Sequence of chain 1.A:
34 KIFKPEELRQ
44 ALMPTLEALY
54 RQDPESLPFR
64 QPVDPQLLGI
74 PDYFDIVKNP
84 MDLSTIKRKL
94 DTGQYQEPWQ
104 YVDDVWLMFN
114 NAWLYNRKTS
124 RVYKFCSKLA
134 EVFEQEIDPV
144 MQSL

This small molecule binds to this protein.
Small molecule (SMILES): CC(=O)N1CCc2c(c(N3CCCc4cc(-c5cnn(C)c5)ccc43)nn2[C@H]2CCOC2)C1

Binding-site contacts:
Ligand atom C6 contacts residue ILE73 of chain 1.A at 3.7 Å (hydrophobic).
Ligand atom N4 contacts residue VAL66 of chain 1.A at 3.7 Å.
Ligand atom C32 contacts residue ARG124 of chain 1.A at 3.7 Å.
Ligand atom C23 contacts residue PRO61 of chain 1.A at 3.7 Å (hydrophobic).
Ligand atom C8 contacts residue VAL125 of chain 1.A at 3.9 Å (hydrophobic).
Ligand atom C14 contacts residue LEU71 of chain 1.A at 3.9 Å (hydrophobic).
Ligand atom C17 contacts residue ARG124 of chain 1.A at 3.5 Å.
Ligand atom O3 contacts residue TYR76 of chain 1.A at 3.9 Å.
Ligand atom C24 contacts residue PRO61 of chain 1.A at 3.7 Å (hydrophobic).
Ligand atom C1 contacts residue PRO61 of chain 1.A at 3.5 Å (hydrophobic).
Ligand atom N18 contacts residue PRO61 of chain 1.A at 4.0 Å.
Ligand atom O3 contacts residue VAL125 of chain 1.A at 3.9 Å.
Ligand atom C25 contacts residue ARG124 of chain 1.A at 3.8 Å.
Ligand atom C6 contacts residue ASN119 of chain 1.A at 3.4 Å.
Ligand atom C33 contacts residue PRO57 of chain 1.A at 3.8 Å (hydrophobic).
Ligand atom C7 contacts residue LEU71 of chain 1.A at 4.0 Å (hydrophobic).
Ligand atom C21 contacts residue PRO61 of chain 1.A at 3.8 Å (hydrophobic).
Ligand atom C25 contacts residue PRO61 of chain 1.A at 3.6 Å (hydrophobic).
Ligand atom C5 contacts residue ASN119 of chain 1.A at 3.9 Å.
Ligand atom C2 contacts residue ASN119 of chain 1.A at 3.9 Å.
Ligand atom C19 contacts residue PRO61 of chain 1.A at 3.9 Å (hydrophobic).
Ligand atom C2 contacts residue VAL125 of chain 1.A at 3.6 Å (hydrophobic).
Ligand atom O16 contacts residue ARG124 of chain 1.A at 2.9 Å (salt-bridge).
Ligand atom O3 contacts residue ASN119 of chain 1.A at 3.0 Å (h-bond).
Ligand atom C34 contacts residue PRO61 of chain 1.A at 3.7 Å (hydrophobic).
Ligand atom C1 contacts residue PHE62 of chain 1.A at 3.6 Å (hydrophobic).
Ligand atom C7 contacts residue VAL125 of chain 1.A at 4.0 Å (hydrophobic).
Ligand atom C26 contacts residue PRO61 of chain 1.A at 3.8 Å (hydrophobic).
Ligand atom C1 contacts residue VAL125 of chain 1.A at 3.6 Å (hydrophobic).
Ligand atom N10 contacts residue LEU71 of chain 1.A at 4.0 Å.
Ligand atom C24 contacts residue VAL125 of chain 1.A at 3.9 Å (hydrophobic).
Ligand atom C22 contacts residue PRO61 of chain 1.A at 3.6 Å (hydrophobic).
Ligand atom N30 contacts residue LEU60 of chain 1.A at 3.6 Å.
Ligand atom C8 contacts residue LEU71 of chain 1.A at 3.7 Å (hydrophobic).
Ligand atom C2 contacts residue VAL66 of chain 1.A at 3.7 Å (hydrophobic).
Ligand atom C32 contacts residue PHE128 of chain 1.A at 3.7 Å (hydrophobic).
Ligand atom C5 contacts residue ILE73 of chain 1.A at 3.8 Å (hydrophobic).
Ligand atom C21 contacts residue LEU60 of chain 1.A at 3.6 Å (hydrophobic).
Ligand atom C9 contacts residue LEU71 of chain 1.A at 3.9 Å (hydrophobic).
Ligand atom C29 contacts residue LEU60 of chain 1.A at 3.6 Å (hydrophobic).